Binding-site contacts:
Ligand atom O7 contacts residue SER149 of chain 41.D at 3.4 Å (h-bond).
Ligand atom C7 contacts residue ASN154 of chain 41.D at 3.2 Å.
Ligand atom O5 contacts residue HIS158 of chain 41.D at 3.5 Å.
Ligand atom C2 contacts residue ASN154 of chain 41.D at 2.5 Å.
Ligand atom C7 contacts residue VAL153 of chain 41.D at 3.6 Å (hydrophobic).
Ligand atom O5 contacts residue ASN154 of chain 41.D at 2.4 Å (h-bond).
Ligand atom C3 contacts residue HIS158 of chain 41.D at 4.4 Å.
Ligand atom C2 contacts residue HIS158 of chain 41.D at 3.7 Å.
Ligand atom C6 contacts residue GLY157 of chain 41.D at 3.9 Å.
Ligand atom O7 contacts residue ASN154 of chain 41.D at 4.2 Å.
Ligand atom O6 contacts residue GLY157 of chain 41.D at 3.1 Å.
Ligand atom C8 contacts residue VAL153 of chain 41.D at 3.2 Å (hydrophobic).
Ligand atom C4 contacts residue ASN154 of chain 41.D at 4.3 Å.
Ligand atom C1 contacts residue ASN154 of chain 41.D at 1.4 Å.
Ligand atom N2 contacts residue ASN154 of chain 41.D at 2.8 Å (h-bond).
Ligand atom C5 contacts residue ASN154 of chain 41.D at 3.7 Å.
Ligand atom O7 contacts residue GLY150 of chain 41.D at 3.4 Å.
Ligand atom C1 contacts residue HIS158 of chain 41.D at 3.9 Å.
Ligand atom C8 contacts residue ASN154 of chain 41.D at 3.1 Å.
Ligand atom O6 contacts residue HIS158 of chain 41.D at 4.2 Å.
Ligand atom C7 contacts residue SER149 of chain 41.D at 4.4 Å.
Ligand atom O3 contacts residue HIS148 of chain 41.D at 3.7 Å.
Ligand atom C6 contacts residue HIS158 of chain 41.D at 4.3 Å.
Ligand atom O6 contacts residue ASN154 of chain 41.D at 4.2 Å.
Ligand atom C5 contacts residue HIS158 of chain 41.D at 4.2 Å.
Ligand atom C4 contacts residue HIS158 of chain 41.D at 4.1 Å.
Ligand atom C3 contacts residue ASN154 of chain 41.D at 3.8 Å.
Ligand atom O7 contacts residue VAL153 of chain 41.D at 3.3 Å.

A protein and the small-molecule ligand that binds it are described below.
Small molecule (SMILES): CC(=O)N[C@@H]1[C@@H](O)[C@H](O)[C@@H](CO)O[C@H]1O

Sequence of chain 41.D:
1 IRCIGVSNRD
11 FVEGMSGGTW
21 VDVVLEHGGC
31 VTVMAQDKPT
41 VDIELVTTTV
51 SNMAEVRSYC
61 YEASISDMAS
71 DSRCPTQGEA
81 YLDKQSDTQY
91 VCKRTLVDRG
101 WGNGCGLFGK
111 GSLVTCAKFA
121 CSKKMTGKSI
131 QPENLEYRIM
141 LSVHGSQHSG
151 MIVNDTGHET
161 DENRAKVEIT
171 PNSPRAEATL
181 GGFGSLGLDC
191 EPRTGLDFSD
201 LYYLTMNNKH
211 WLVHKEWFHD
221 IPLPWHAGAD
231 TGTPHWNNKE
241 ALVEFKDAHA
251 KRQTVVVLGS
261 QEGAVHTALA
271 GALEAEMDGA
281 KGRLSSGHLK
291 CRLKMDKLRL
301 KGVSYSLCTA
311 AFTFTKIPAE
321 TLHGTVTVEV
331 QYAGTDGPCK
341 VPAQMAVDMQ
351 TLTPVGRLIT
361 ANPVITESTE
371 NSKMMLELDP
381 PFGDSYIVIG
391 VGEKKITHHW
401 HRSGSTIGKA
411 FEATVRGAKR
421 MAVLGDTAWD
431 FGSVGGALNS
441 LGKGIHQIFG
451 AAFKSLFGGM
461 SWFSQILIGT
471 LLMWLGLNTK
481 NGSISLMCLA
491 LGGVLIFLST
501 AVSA